Sequence of chain 1.D:
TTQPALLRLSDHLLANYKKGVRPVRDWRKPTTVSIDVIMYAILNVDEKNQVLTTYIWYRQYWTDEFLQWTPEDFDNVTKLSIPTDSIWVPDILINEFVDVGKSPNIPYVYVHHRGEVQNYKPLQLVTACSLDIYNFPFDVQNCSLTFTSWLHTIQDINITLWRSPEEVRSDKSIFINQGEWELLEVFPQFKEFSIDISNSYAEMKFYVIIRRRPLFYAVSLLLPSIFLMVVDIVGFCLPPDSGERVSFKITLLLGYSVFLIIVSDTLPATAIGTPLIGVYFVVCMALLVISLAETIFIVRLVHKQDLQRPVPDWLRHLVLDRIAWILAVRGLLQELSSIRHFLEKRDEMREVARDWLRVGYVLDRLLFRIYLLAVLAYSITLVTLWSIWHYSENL

Binding-site contacts:
Ligand atom C8 contacts residue ILE290 of chain 1.D at 3.8 Å (hydrophobic).
Ligand atom O5 contacts residue TYR288 of chain 1.D at 4.1 Å.
Ligand atom C4 contacts residue ASN223 of chain 1.D at 4.2 Å.
Ligand atom O7 contacts residue ASN223 of chain 1.D at 3.9 Å.
Ligand atom C8 contacts residue ASN223 of chain 1.D at 3.4 Å.
Ligand atom C6 contacts residue TYR288 of chain 1.D at 4.0 Å (hydrophobic).
Ligand atom C5 contacts residue ASN223 of chain 1.D at 3.6 Å.
Ligand atom C3 contacts residue ASN223 of chain 1.D at 3.9 Å.
Ligand atom C7 contacts residue ASN223 of chain 1.D at 3.0 Å.
Ligand atom O4 contacts residue TYR288 of chain 1.D at 4.2 Å.
Ligand atom N2 contacts residue ILE290 of chain 1.D at 4.3 Å.
Ligand atom C1 contacts residue ASN223 of chain 1.D at 1.5 Å.
Ligand atom C1 contacts residue TYR288 of chain 1.D at 4.0 Å (hydrophobic).
Ligand atom N2 contacts residue ASN223 of chain 1.D at 2.4 Å (h-bond).
Ligand atom C5 contacts residue TYR288 of chain 1.D at 3.5 Å (hydrophobic).
Ligand atom O5 contacts residue ASN223 of chain 1.D at 2.3 Å (h-bond).
Ligand atom C2 contacts residue ASN223 of chain 1.D at 2.6 Å.

The protein below binds the small molecule below.
Small molecule (SMILES): CC(=O)N[C@@H]1[C@@H](O)[C@H](O)[C@@H](CO)O[C@H]1O